Sequence of chain 1.D:
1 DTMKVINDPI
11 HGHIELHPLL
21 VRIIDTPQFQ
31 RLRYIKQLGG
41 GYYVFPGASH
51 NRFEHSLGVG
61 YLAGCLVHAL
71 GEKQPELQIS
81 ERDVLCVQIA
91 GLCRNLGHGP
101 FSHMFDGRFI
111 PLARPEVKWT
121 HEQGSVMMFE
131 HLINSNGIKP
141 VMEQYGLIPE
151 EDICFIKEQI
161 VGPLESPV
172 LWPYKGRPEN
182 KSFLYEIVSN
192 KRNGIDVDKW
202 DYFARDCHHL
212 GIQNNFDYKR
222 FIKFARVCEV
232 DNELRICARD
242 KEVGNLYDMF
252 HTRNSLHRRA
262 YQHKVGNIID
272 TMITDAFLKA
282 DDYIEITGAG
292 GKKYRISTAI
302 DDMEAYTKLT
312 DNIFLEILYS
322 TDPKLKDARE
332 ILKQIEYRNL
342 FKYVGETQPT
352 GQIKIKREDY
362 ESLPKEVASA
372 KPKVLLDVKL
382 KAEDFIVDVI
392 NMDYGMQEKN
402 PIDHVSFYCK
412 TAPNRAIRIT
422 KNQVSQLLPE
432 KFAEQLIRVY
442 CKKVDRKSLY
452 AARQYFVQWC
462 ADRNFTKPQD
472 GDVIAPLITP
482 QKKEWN

Sequence of chain 1.B:
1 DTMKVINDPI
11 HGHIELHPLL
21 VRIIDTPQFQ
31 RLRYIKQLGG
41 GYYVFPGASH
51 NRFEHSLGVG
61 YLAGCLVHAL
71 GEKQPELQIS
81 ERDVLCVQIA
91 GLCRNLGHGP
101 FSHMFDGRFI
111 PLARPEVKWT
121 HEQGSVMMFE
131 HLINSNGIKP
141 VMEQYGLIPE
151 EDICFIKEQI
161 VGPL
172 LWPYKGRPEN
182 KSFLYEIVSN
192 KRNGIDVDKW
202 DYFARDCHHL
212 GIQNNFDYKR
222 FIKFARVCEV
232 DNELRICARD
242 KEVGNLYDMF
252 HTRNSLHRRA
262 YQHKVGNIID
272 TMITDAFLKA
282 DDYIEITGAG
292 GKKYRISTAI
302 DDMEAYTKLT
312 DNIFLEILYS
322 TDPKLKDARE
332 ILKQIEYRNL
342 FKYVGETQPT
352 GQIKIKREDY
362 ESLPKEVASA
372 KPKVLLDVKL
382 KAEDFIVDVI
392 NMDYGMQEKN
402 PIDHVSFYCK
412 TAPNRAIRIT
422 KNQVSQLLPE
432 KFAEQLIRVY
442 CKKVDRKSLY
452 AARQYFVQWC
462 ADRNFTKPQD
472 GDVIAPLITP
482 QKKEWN

A small-molecule ligand and the protein it binds are described below.
Small molecule (SMILES): Nc1ccn([C@H]2C[C@H](O)[C@@H](CO[P](=O)(O)O[P](=O)(O)OP(=O)(O)O)O2)c(=O)n1

Sequence of chain 1.A:
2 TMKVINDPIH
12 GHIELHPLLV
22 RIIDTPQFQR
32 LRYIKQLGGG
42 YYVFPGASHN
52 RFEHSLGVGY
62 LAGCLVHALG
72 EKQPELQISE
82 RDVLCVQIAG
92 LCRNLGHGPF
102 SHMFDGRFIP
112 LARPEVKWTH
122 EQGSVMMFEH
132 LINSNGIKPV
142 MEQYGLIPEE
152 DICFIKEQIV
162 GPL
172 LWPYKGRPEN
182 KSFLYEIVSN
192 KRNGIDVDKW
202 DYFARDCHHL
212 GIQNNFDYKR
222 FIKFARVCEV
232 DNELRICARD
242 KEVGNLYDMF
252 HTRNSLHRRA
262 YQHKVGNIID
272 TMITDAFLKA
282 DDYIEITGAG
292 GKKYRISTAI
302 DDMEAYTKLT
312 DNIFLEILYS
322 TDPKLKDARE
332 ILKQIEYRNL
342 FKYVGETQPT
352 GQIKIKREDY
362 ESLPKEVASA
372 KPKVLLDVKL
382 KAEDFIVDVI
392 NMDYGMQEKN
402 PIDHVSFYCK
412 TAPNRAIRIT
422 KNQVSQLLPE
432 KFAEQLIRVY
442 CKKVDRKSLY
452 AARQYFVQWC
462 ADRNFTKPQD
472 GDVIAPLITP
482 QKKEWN

Binding-site contacts:
Ligand atom O2 contacts residue ASN7 of chain 1.A at 3.0 Å (h-bond).
Ligand atom O2A contacts residue LYS242 of chain 1.B at 2.7 Å (salt-bridge).
Ligand atom O3' contacts residue VAL44 of chain 1.D at 2.7 Å (h-bond).
Ligand atom N1 contacts residue ARG221 of chain 1.B at 3.2 Å (salt-bridge).
Ligand atom PG contacts residue MG1 of chain 1.I at 3.2 Å.
Ligand atom C5' contacts residue GTP1 of chain 1.T at 3.6 Å.
Ligand atom O3B contacts residue LYS265 of chain 1.D at 2.9 Å (salt-bridge).
Ligand atom O4' contacts residue ASN7 of chain 1.A at 3.6 Å.
Ligand atom O3G contacts residue MG1 of chain 1.I at 1.9 Å.
Ligand atom C3' contacts residue VAL44 of chain 1.D at 3.4 Å (hydrophobic).
Ligand atom O1G contacts residue LYS265 of chain 1.D at 3.4 Å (salt-bridge).
Ligand atom C4 contacts residue ARG221 of chain 1.B at 3.6 Å.
Ligand atom N4 contacts residue ARG260 of chain 1.D at 3.4 Å.
Ligand atom PB contacts residue LYS265 of chain 1.D at 3.4 Å.
Ligand atom O3B contacts residue LYS242 of chain 1.B at 3.5 Å.
Ligand atom PB contacts residue MG1 of chain 1.I at 3.3 Å.
Ligand atom C5 contacts residue ARG221 of chain 1.B at 3.4 Å.
Ligand atom O1A contacts residue HIS264 of chain 1.D at 2.8 Å (h-bond).
Ligand atom O2B contacts residue HIS264 of chain 1.D at 3.0 Å.
Ligand atom O1G contacts residue ARG240 of chain 1.B at 2.7 Å (salt-bridge).
Ligand atom C6 contacts residue ARG221 of chain 1.B at 3.5 Å.
Ligand atom O1B contacts residue GTP1 of chain 1.T at 2.9 Å (h-bond).
Ligand atom O4' contacts residue ARG221 of chain 1.B at 3.0 Å (salt-bridge).
Ligand atom O2A contacts residue ARG221 of chain 1.B at 3.0 Å (salt-bridge).
Ligand atom C4' contacts residue ASN7 of chain 1.A at 3.6 Å.
Ligand atom O1B contacts residue MG1 of chain 1.I at 2.0 Å.
Ligand atom O2G contacts residue ARG240 of chain 1.B at 2.9 Å (salt-bridge).
Ligand atom N1 contacts residue PHE45 of chain 1.D at 3.6 Å.
Ligand atom O3B contacts residue MG1 of chain 1.I at 3.6 Å.
Ligand atom O3G contacts residue GTP1 of chain 1.T at 2.8 Å (h-bond).
Ligand atom C2' contacts residue PHE45 of chain 1.D at 3.3 Å (hydrophobic).
Ligand atom PA contacts residue LYS242 of chain 1.B at 3.6 Å.
Ligand atom C5' contacts residue VAL5 of chain 1.A at 3.3 Å (hydrophobic).
Ligand atom O3G contacts residue LYS411 of chain 1.B at 2.9 Å (salt-bridge).
Ligand atom O3' contacts residue ASN7 of chain 1.A at 3.0 Å (h-bond).
Ligand atom C2 contacts residue ARG221 of chain 1.B at 3.3 Å.
Ligand atom O2B contacts residue LYS265 of chain 1.D at 2.7 Å (salt-bridge).
Ligand atom O3A contacts residue GTP1 of chain 1.T at 3.3 Å (h-bond).
Ligand atom C1' contacts residue PHE45 of chain 1.D at 3.4 Å (hydrophobic).
Ligand atom C1' contacts residue ASN7 of chain 1.A at 3.6 Å.